This protein binds this small molecule.
Small molecule (SMILES): Nc1ccn([C@H]2C[C@H](O[P](=O)(O)OC[C@H]3O[C@@H](n4ccc(N)nc4=O)C[C@@H]3O[P](=O)(O)OC[C@H]3O[C@@H](n4ccc(N)nc4=O)C[C@@H]3O[P](=O)(O)OC[C@H]3O[C@@H](n4ccc(N)nc4=O)C[C@@H]3O[P](=O)(O)OC[C@H]3O[C@@H](n4ccc(N)nc4=O)C[C@@H]3O[P](=O)(O)OC[C@H]3O[C@@H](n4cnc5c(=O)nc(N)[nH]c54)C[C@@H]3O[P](=O)(O)OC[C@H]3O[C@@H](n4cnc5c(=O)nc(N)[nH]c54)C[C@@H]3O[P](=O)(O)OC[C@H]3O[C@@H](n4cnc5c(=O)nc(N)[nH]c54)C[C@@H]3O[P](=O)(O)OC[C@H]3O[C@@H](n4cnc5c(=O)nc(N)[nH]c54)C[C@@H]3O)[C@@H](CO)O2)c(=O)n1

Binding-site contacts:
Ligand atom N3 contacts residue DG7 of chain 1.D at 3.0 Å (h-bond).
Ligand atom N3 contacts residue DG8 of chain 1.D at 3.0 Å (h-bond).
Ligand atom O6 contacts residue LYS261 of chain 1.F at 2.9 Å (salt-bridge).
Ligand atom OP2 contacts residue LYS254 of chain 1.F at 3.2 Å (salt-bridge).
Ligand atom O2 contacts residue DG9 of chain 1.D at 3.0 Å (h-bond).
Ligand atom O6 contacts residue DC2 of chain 1.D at 3.0 Å (h-bond).
Ligand atom OP2 contacts residue LYS123 of chain 1.F at 2.9 Å.
Ligand atom O6 contacts residue DC3 of chain 1.D at 2.9 Å (h-bond).
Ligand atom N3 contacts residue DG6 of chain 1.D at 2.9 Å (h-bond).
Ligand atom N1 contacts residue DC2 of chain 1.D at 3.0 Å (h-bond).
Ligand atom OP2 contacts residue SER121 of chain 1.F at 2.7 Å (h-bond).
Ligand atom O6 contacts residue GLN259 of chain 1.F at 2.8 Å (h-bond).
Ligand atom O6 contacts residue DC4 of chain 1.D at 3.0 Å (h-bond).
Ligand atom O5' contacts residue HIS120 of chain 1.F at 3.2 Å.
Ligand atom O6 contacts residue DC5 of chain 1.D at 3.0 Å (h-bond).
Ligand atom N2 contacts residue DC2 of chain 1.D at 2.9 Å (h-bond).
Ligand atom N7 contacts residue SER127 of chain 1.F at 2.7 Å (h-bond).
Ligand atom C5 contacts residue GLU130 of chain 1.F at 3.3 Å.
Ligand atom N3 contacts residue DG9 of chain 1.D at 3.0 Å (h-bond).
Ligand atom O2 contacts residue DG10 of chain 1.D at 2.9 Å (h-bond).
Ligand atom N2 contacts residue DC5 of chain 1.D at 2.7 Å (h-bond).
Ligand atom O2 contacts residue DG7 of chain 1.D at 2.9 Å (h-bond).
Ligand atom N4 contacts residue DG6 of chain 1.D at 2.9 Å (h-bond).
Ligand atom N2 contacts residue DC4 of chain 1.D at 2.9 Å (h-bond).
Ligand atom N4 contacts residue DG7 of chain 1.D at 2.9 Å (h-bond).
Ligand atom OP2 contacts residue LYS257 of chain 1.F at 3.3 Å (salt-bridge).
Ligand atom N4 contacts residue DG9 of chain 1.D at 2.8 Å (h-bond).
Ligand atom N3 contacts residue DG10 of chain 1.D at 2.9 Å (h-bond).
Ligand atom O2 contacts residue DG8 of chain 1.D at 2.9 Å (h-bond).
Ligand atom OP1 contacts residue SER122 of chain 1.F at 2.7 Å (h-bond).
Ligand atom N4 contacts residue DG8 of chain 1.D at 2.9 Å (h-bond).
Ligand atom OP1 contacts residue HIS120 of chain 1.F at 2.6 Å (h-bond).
Ligand atom N1 contacts residue DC3 of chain 1.D at 2.9 Å (h-bond).
Ligand atom N1 contacts residue DC5 of chain 1.D at 2.9 Å (h-bond).
Ligand atom O2 contacts residue DG6 of chain 1.D at 2.8 Å (h-bond).
Ligand atom N1 contacts residue DC4 of chain 1.D at 2.9 Å (h-bond).
Ligand atom O6 contacts residue SER127 of chain 1.F at 3.2 Å (h-bond).
Ligand atom N4 contacts residue DG10 of chain 1.D at 2.8 Å (h-bond).
Ligand atom N2 contacts residue DC3 of chain 1.D at 2.9 Å (h-bond).
Ligand atom C6 contacts residue DC5 of chain 1.D at 3.2 Å.

Sequence of chain 1.F:
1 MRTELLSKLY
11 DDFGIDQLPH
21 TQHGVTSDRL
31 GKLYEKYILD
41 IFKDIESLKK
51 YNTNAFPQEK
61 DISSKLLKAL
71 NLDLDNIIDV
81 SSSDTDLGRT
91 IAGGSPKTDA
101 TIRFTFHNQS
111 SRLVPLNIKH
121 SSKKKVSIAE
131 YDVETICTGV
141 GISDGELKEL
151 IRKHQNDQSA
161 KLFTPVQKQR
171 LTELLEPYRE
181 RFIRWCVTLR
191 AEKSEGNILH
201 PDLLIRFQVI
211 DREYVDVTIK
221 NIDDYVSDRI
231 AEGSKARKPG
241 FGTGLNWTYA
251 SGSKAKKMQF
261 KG